The protein below binds the small molecule below.
Small molecule (SMILES): NC(=O)CC[C@H](N)C(=O)O

Binding-site contacts:
Ligand atom N contacts residue PO41 of chain 1.TB at 4.0 Å.
Ligand atom N contacts residue ILE1029 of chain 1.E at 3.9 Å.
Ligand atom NE2 contacts residue THR1016 of chain 1.E at 3.2 Å (h-bond).
Ligand atom CD contacts residue ASN1015 of chain 1.E at 4.2 Å.
Ligand atom C contacts residue LYS993 of chain 1.E at 4.2 Å.
Ligand atom CD contacts residue SER948 of chain 1.E at 3.8 Å.
Ligand atom CB contacts residue ALA1022 of chain 1.E at 4.2 Å (hydrophobic).
Ligand atom NE2 contacts residue PO41 of chain 1.TB at 3.3 Å (h-bond).
Ligand atom OE1 contacts residue ASN1015 of chain 1.E at 3.2 Å (h-bond).
Ligand atom OE1 contacts residue SER948 of chain 1.E at 3.9 Å.
Ligand atom CA contacts residue LYS993 of chain 1.E at 4.4 Å.
Ligand atom CB contacts residue PO41 of chain 1.TB at 4.2 Å.
Ligand atom O contacts residue ASP1025 of chain 1.E at 3.7 Å.
Ligand atom N contacts residue SER948 of chain 1.E at 3.8 Å.
Ligand atom CD contacts residue PO41 of chain 1.TB at 3.5 Å.
Ligand atom OE1 contacts residue SER1026 of chain 1.E at 3.7 Å.
Ligand atom CA contacts residue SER1026 of chain 1.E at 3.6 Å.
Ligand atom CA contacts residue ILE1029 of chain 1.E at 4.3 Å (hydrophobic).
Ligand atom C contacts residue ASP1025 of chain 1.E at 3.8 Å.
Ligand atom OE1 contacts residue THR1017 of chain 1.E at 2.9 Å (h-bond).
Ligand atom OE1 contacts residue THR1016 of chain 1.E at 3.3 Å (h-bond).
Ligand atom OXT contacts residue ASP1025 of chain 1.E at 3.7 Å.
Ligand atom NE2 contacts residue ARG950 of chain 1.E at 3.9 Å.
Ligand atom NE2 contacts residue THR1017 of chain 1.E at 4.3 Å.
Ligand atom CG contacts residue SER948 of chain 1.E at 4.3 Å.
Ligand atom O contacts residue SER1026 of chain 1.E at 4.1 Å.
Ligand atom NE2 contacts residue SER948 of chain 1.E at 4.0 Å.
Ligand atom CG contacts residue PO41 of chain 1.TB at 3.0 Å.
Ligand atom NE2 contacts residue VAL949 of chain 1.E at 3.5 Å (h-bond).
Ligand atom C contacts residue SER1026 of chain 1.E at 4.0 Å.
Ligand atom OXT contacts residue SER1026 of chain 1.E at 4.3 Å.
Ligand atom CD contacts residue THR1016 of chain 1.E at 3.6 Å.
Ligand atom CB contacts residue SER1026 of chain 1.E at 3.7 Å.
Ligand atom OXT contacts residue LYS993 of chain 1.E at 3.8 Å.
Ligand atom N contacts residue LYS993 of chain 1.E at 3.8 Å.
Ligand atom CD contacts residue THR1017 of chain 1.E at 3.8 Å.

Sequence of chain 1.E:
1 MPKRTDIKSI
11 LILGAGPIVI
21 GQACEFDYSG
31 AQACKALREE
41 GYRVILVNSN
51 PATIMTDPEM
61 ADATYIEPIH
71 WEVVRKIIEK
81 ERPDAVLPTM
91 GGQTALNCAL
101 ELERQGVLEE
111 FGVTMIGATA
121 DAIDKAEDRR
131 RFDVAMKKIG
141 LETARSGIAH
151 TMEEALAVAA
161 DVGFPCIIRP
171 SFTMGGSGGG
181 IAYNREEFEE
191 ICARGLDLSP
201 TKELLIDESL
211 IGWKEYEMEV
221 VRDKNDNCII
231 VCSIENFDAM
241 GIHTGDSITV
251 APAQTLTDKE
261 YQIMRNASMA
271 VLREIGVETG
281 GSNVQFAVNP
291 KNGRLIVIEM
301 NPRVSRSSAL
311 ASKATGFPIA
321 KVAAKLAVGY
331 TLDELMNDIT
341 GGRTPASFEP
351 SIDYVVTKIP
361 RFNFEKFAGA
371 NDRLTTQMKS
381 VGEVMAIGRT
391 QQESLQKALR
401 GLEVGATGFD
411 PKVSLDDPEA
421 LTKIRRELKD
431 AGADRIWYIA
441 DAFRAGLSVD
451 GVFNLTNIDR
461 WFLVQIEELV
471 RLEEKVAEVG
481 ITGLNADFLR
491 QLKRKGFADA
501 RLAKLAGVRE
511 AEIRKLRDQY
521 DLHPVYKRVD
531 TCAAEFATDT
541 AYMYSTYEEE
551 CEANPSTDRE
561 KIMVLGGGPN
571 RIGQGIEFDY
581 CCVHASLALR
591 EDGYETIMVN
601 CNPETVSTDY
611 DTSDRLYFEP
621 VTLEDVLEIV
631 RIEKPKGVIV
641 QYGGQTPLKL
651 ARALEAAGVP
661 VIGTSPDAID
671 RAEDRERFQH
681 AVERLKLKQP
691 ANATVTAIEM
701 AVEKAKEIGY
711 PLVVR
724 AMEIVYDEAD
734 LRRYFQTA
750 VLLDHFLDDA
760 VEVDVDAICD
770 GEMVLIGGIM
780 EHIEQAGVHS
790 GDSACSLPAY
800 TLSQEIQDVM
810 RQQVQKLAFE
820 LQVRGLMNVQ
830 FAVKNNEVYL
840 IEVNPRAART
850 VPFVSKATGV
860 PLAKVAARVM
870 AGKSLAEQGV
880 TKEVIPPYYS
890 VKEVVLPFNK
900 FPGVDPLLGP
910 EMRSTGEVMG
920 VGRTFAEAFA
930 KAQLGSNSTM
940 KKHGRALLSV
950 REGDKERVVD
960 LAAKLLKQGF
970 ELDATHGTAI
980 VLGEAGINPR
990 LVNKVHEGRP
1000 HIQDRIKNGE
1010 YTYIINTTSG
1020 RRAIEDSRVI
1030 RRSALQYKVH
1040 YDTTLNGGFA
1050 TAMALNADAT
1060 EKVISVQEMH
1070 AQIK